Sequence of chain 1.A:
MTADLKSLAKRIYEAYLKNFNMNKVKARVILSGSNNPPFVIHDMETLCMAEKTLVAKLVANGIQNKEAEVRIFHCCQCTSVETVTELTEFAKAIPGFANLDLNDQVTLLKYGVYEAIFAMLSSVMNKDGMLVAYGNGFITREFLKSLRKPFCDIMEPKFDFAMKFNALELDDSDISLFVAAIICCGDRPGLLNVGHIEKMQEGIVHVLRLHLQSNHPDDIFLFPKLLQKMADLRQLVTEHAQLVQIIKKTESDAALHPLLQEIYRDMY

This small molecule binds to this protein.
Small molecule (SMILES): CC[C@@H](Oc1cccc(CN(CCCOc2ccc(OC)cc2)c2nc3ccccc3o2)c1)C(=O)O

Binding-site contacts:
Ligand atom C10 contacts residue CYS81 of chain 1.A at 3.6 Å (hydrophobic).
Ligand atom O04 contacts residue LEU265 of chain 1.A at 3.8 Å.
Ligand atom C25 contacts residue ILE122 of chain 1.A at 3.7 Å (hydrophobic).
Ligand atom C18 contacts residue LEU126 of chain 1.A at 3.7 Å (hydrophobic).
Ligand atom O01 contacts residue LEU126 of chain 1.A at 3.5 Å.
Ligand atom C13 contacts residue LEU126 of chain 1.A at 3.7 Å (hydrophobic).
Ligand atom C30 contacts residue HIS245 of chain 1.A at 3.7 Å.
Ligand atom C12 contacts residue SER85 of chain 1.A at 3.8 Å.
Ligand atom C16 contacts residue LEU126 of chain 1.A at 3.8 Å (hydrophobic).
Ligand atom C30 contacts residue TYR119 of chain 1.A at 3.4 Å (hydrophobic).
Ligand atom C15 contacts residue CYS81 of chain 1.A at 3.7 Å (hydrophobic).
Ligand atom O05 contacts residue TYR269 of chain 1.A at 2.7 Å (h-bond).
Ligand atom O04 contacts residue SER85 of chain 1.A at 2.7 Å (h-bond).
Ligand atom C36 contacts residue ILE46 of chain 1.A at 3.7 Å (hydrophobic).
Ligand atom C11 contacts residue THR84 of chain 1.A at 3.4 Å.
Ligand atom O05 contacts residue HIS245 of chain 1.A at 2.8 Å (h-bond).
Ligand atom C33 contacts residue CYS80 of chain 1.A at 3.6 Å (hydrophobic).
Ligand atom C10 contacts residue SER85 of chain 1.A at 3.4 Å.
Ligand atom C31 contacts residue VAL137 of chain 1.A at 3.7 Å (hydrophobic).
Ligand atom C29 contacts residue PHE78 of chain 1.A at 3.4 Å (hydrophobic).
Ligand atom C21 contacts residue PHE123 of chain 1.A at 3.6 Å (hydrophobic).
Ligand atom C24 contacts residue VAL129 of chain 1.A at 3.7 Å (hydrophobic).
Ligand atom C14 contacts residue CYS81 of chain 1.A at 3.8 Å (hydrophobic).
Ligand atom C22 contacts residue HIS245 of chain 1.A at 3.6 Å.
Ligand atom C21 contacts residue MET160 of chain 1.A at 3.4 Å (hydrophobic).
Ligand atom C30 contacts residue SER85 of chain 1.A at 3.6 Å.
Ligand atom O02 contacts residue THR84 of chain 1.A at 3.4 Å (h-bond).
Ligand atom O04 contacts residue TYR119 of chain 1.A at 2.7 Å (h-bond).
Ligand atom O05 contacts residue TYR119 of chain 1.A at 3.2 Å (h-bond).
Ligand atom N08 contacts residue ILE122 of chain 1.A at 3.6 Å.
Ligand atom C31 contacts residue CYS80 of chain 1.A at 3.6 Å (hydrophobic).
Ligand atom C15 contacts residue SER85 of chain 1.A at 3.2 Å.
Ligand atom C28 contacts residue MET125 of chain 1.A at 3.7 Å (hydrophobic).
Ligand atom C26 contacts residue VAL137 of chain 1.A at 3.8 Å (hydrophobic).
Ligand atom O03 contacts residue HIS245 of chain 1.A at 3.2 Å.
Ligand atom O01 contacts residue THR84 of chain 1.A at 3.7 Å.
Ligand atom C13 contacts residue THR84 of chain 1.A at 3.6 Å.
Ligand atom O02 contacts residue CYS80 of chain 1.A at 3.6 Å.
Ligand atom C26 contacts residue CYS80 of chain 1.A at 3.8 Å (hydrophobic).
Ligand atom C28 contacts residue LEU126 of chain 1.A at 3.7 Å (hydrophobic).